The protein below binds the small molecule below.
Small molecule (SMILES): CC(=O)N[C@H]1[C@H](O[C@H]2[C@H](O)[C@@H](NC(C)=O)CO[C@@H]2CO)O[C@H](CO)[C@@H](O)[C@@H]1O

Binding-site contacts:
Ligand atom C7 contacts residue LEU919 of chain 1.C at 4.0 Å (hydrophobic).
Ligand atom O7 contacts residue ASN714 of chain 1.C at 4.1 Å.
Ligand atom O5 contacts residue ASN714 of chain 1.C at 2.3 Å (h-bond).
Ligand atom O4 contacts residue LEU919 of chain 1.C at 4.2 Å.
Ligand atom C8 contacts residue LEU919 of chain 1.C at 4.4 Å (hydrophobic).
Ligand atom O7 contacts residue LEU919 of chain 1.C at 3.8 Å.
Ligand atom C4 contacts residue ASN714 of chain 1.C at 4.2 Å.
Ligand atom C5 contacts residue LEU919 of chain 1.C at 4.3 Å (hydrophobic).
Ligand atom C2 contacts residue ASN714 of chain 1.C at 2.4 Å.
Ligand atom N2 contacts residue ASN714 of chain 1.C at 2.9 Å (h-bond).
Ligand atom C1 contacts residue GLN1068 of chain 1.C at 4.4 Å.
Ligand atom C3 contacts residue ASN714 of chain 1.C at 3.8 Å.
Ligand atom C1 contacts residue ASN714 of chain 1.C at 1.4 Å.
Ligand atom C7 contacts residue ASN714 of chain 1.C at 3.7 Å.
Ligand atom C3 contacts residue LEU919 of chain 1.C at 4.4 Å (hydrophobic).
Ligand atom C5 contacts residue ASN714 of chain 1.C at 3.6 Å.
Ligand atom N2 contacts residue LEU919 of chain 1.C at 4.5 Å.

Sequence of chain 1.C:
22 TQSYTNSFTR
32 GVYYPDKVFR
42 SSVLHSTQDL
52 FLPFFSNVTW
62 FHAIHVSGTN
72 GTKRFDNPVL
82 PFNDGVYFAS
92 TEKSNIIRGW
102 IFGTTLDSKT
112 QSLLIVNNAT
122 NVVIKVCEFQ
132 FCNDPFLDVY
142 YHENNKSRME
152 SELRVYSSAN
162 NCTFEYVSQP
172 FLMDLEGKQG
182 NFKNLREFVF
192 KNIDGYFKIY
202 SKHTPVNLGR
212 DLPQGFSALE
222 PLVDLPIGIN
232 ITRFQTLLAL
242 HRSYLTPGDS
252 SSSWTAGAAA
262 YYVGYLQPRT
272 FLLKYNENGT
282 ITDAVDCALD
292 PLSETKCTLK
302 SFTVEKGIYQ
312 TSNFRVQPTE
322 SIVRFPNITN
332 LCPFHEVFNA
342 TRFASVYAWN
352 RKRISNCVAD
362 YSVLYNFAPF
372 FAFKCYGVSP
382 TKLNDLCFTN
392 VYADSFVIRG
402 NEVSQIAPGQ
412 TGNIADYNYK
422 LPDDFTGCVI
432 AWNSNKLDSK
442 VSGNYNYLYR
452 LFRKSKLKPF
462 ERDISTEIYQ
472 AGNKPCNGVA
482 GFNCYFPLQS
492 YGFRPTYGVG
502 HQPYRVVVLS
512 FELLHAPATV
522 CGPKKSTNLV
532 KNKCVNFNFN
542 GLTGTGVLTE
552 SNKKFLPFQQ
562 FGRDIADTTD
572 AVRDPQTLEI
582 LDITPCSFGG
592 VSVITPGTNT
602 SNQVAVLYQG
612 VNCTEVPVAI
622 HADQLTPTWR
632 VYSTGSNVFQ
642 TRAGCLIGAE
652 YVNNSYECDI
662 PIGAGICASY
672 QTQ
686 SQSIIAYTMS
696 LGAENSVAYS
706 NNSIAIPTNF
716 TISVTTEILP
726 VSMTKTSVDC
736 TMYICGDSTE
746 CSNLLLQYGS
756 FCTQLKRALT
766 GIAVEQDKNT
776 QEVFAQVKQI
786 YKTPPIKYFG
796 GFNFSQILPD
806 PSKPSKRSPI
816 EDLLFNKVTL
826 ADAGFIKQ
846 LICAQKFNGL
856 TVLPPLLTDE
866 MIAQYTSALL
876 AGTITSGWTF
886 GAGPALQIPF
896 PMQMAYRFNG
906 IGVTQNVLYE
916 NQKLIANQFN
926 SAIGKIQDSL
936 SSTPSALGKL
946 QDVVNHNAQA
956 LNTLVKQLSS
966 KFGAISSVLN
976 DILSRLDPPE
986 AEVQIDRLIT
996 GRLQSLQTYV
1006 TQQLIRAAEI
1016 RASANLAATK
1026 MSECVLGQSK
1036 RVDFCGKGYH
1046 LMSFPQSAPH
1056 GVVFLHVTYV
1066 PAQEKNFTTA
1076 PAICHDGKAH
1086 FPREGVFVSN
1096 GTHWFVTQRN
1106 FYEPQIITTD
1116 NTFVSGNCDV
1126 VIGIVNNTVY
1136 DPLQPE